Binding-site contacts:
Ligand atom O5 contacts residue ASN391 of chain 1.B at 2.3 Å (h-bond).
Ligand atom C6 contacts residue SER393 of chain 1.B at 3.8 Å.
Ligand atom O6 contacts residue HIS493 of chain 1.B at 3.2 Å.
Ligand atom O6 contacts residue LYS396 of chain 1.B at 2.5 Å (salt-bridge).
Ligand atom O5 contacts residue SER393 of chain 1.B at 3.8 Å.
Ligand atom C1 contacts residue SER393 of chain 1.B at 4.2 Å.
Ligand atom C5 contacts residue SER393 of chain 1.B at 3.5 Å.
Ligand atom N2 contacts residue ASN391 of chain 1.B at 3.0 Å (h-bond).
Ligand atom C6 contacts residue LYS396 of chain 1.B at 3.3 Å.
Ligand atom O6 contacts residue SER393 of chain 1.B at 3.3 Å.
Ligand atom C7 contacts residue ASN391 of chain 1.B at 3.3 Å.
Ligand atom C4 contacts residue ASN391 of chain 1.B at 4.2 Å.
Ligand atom O4 contacts residue HIS493 of chain 1.B at 4.0 Å.
Ligand atom O7 contacts residue ASN391 of chain 1.B at 3.3 Å (h-bond).
Ligand atom C3 contacts residue ASN391 of chain 1.B at 3.9 Å.
Ligand atom C1 contacts residue ASN391 of chain 1.B at 1.4 Å.
Ligand atom C6 contacts residue HIS493 of chain 1.B at 4.4 Å.
Ligand atom C5 contacts residue ASN391 of chain 1.B at 3.6 Å.
Ligand atom C2 contacts residue ASN391 of chain 1.B at 2.5 Å.

A small-molecule ligand and the protein it binds are described below.
Small molecule (SMILES): CC(=O)N[C@@H]1[C@@H](O)[C@H](O)[C@@H](CO)O[C@H]1O

Sequence of chain 1.B:
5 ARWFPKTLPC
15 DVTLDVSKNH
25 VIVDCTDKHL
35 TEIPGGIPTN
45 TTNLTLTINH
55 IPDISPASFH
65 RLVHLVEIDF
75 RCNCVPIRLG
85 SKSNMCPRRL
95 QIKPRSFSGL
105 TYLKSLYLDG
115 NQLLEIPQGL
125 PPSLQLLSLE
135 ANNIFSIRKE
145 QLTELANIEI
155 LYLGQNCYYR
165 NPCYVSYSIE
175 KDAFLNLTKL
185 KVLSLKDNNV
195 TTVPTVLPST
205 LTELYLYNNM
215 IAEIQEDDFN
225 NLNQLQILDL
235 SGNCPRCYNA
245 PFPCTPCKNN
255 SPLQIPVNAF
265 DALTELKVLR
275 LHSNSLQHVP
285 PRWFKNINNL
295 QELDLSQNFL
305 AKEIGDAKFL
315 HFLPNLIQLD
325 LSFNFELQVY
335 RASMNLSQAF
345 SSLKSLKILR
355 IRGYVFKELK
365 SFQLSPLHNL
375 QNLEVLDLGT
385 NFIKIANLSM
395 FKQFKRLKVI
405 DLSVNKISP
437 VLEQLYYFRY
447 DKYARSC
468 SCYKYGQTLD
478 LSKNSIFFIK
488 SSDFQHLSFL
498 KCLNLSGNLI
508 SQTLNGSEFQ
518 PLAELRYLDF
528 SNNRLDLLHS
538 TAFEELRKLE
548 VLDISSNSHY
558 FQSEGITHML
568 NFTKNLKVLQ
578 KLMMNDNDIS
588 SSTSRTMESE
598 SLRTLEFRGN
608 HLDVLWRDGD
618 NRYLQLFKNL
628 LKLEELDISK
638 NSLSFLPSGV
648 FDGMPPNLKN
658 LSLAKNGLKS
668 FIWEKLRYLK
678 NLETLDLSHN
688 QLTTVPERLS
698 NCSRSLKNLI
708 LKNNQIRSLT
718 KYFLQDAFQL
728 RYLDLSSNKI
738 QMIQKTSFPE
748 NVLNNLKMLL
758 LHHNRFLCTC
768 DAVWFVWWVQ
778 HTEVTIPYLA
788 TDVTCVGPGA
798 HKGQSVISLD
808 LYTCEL